Binding-site contacts:
Ligand atom C3 contacts residue PHE117 of chain 1.A at 3.6 Å (hydrophobic).
Ligand atom O18 contacts residue ARG103 of chain 1.A at 3.4 Å (salt-bridge).
Ligand atom C9 contacts residue PHE116 of chain 1.A at 3.5 Å (hydrophobic).
Ligand atom C14 contacts residue ALA107 of chain 1.A at 3.6 Å (hydrophobic).
Ligand atom C25 contacts residue ILE139 of chain 1.A at 3.7 Å (hydrophobic).
Ligand atom C33 contacts residue GLN25 of chain 1.A at 3.2 Å.
Ligand atom C31 contacts residue ILE139 of chain 1.A at 3.8 Å (hydrophobic).
Ligand atom O8 contacts residue HIS62 of chain 1.A at 3.6 Å.
Ligand atom N2 contacts residue PHE117 of chain 1.A at 3.7 Å.
Ligand atom C34 contacts residue GLN25 of chain 1.A at 3.7 Å.
Ligand atom O18 contacts residue LEU31 of chain 1.A at 3.8 Å.
Ligand atom C7 contacts residue PHE116 of chain 1.A at 3.6 Å (hydrophobic).
Ligand atom N6 contacts residue PHE116 of chain 1.A at 2.9 Å (h-bond).
Ligand atom O21 contacts residue CYS59 of chain 1.A at 3.2 Å.
Ligand atom O17 contacts residue CYS24 of chain 1.A at 3.1 Å (h-bond).
Ligand atom O18 contacts residue ARG106 of chain 1.A at 3.0 Å (salt-bridge).
Ligand atom O17 contacts residue GLN25 of chain 1.A at 3.7 Å.
Ligand atom S16 contacts residue ARG106 of chain 1.A at 3.5 Å (salt-bridge).
Ligand atom C3 contacts residue MET104 of chain 1.A at 3.7 Å (hydrophobic).
Ligand atom N2 contacts residue PHE116 of chain 1.A at 3.8 Å.
Ligand atom O21 contacts residue LEU63 of chain 1.A at 3.8 Å.
Ligand atom C11 contacts residue LEU26 of chain 1.A at 3.5 Å (hydrophobic).
Ligand atom C15 contacts residue ALA107 of chain 1.A at 3.9 Å (hydrophobic).
Ligand atom C25 contacts residue PHE140 of chain 1.A at 3.6 Å (hydrophobic).
Ligand atom C31 contacts residue MET97 of chain 1.A at 3.8 Å (hydrophobic).
Ligand atom C24 contacts residue ILE139 of chain 1.A at 3.5 Å (hydrophobic).
Ligand atom C12 contacts residue GLN25 of chain 1.A at 3.5 Å.
Ligand atom S4 contacts residue HIS62 of chain 1.A at 3.6 Å.
Ligand atom C3 contacts residue PHE116 of chain 1.A at 3.7 Å (hydrophobic).
Ligand atom C34 contacts residue MET104 of chain 1.A at 3.8 Å (hydrophobic).
Ligand atom O17 contacts residue ARG106 of chain 1.A at 3.0 Å (salt-bridge).
Ligand atom C11 contacts residue GLN25 of chain 1.A at 3.7 Å.
Ligand atom C34 contacts residue ARG103 of chain 1.A at 3.7 Å.
Ligand atom C12 contacts residue LEU26 of chain 1.A at 3.5 Å (hydrophobic).
Ligand atom O17 contacts residue LEU26 of chain 1.A at 3.0 Å (h-bond).
Ligand atom S4 contacts residue PHE117 of chain 1.A at 3.8 Å.
Ligand atom C30 contacts residue ILE139 of chain 1.A at 3.6 Å (hydrophobic).
Ligand atom C27 contacts residue PHE127 of chain 1.A at 3.5 Å (hydrophobic).
Ligand atom C32 contacts residue LEU63 of chain 1.A at 3.7 Å (hydrophobic).
Ligand atom S4 contacts residue MET104 of chain 1.A at 3.7 Å.

Sequence of chain 1.A:
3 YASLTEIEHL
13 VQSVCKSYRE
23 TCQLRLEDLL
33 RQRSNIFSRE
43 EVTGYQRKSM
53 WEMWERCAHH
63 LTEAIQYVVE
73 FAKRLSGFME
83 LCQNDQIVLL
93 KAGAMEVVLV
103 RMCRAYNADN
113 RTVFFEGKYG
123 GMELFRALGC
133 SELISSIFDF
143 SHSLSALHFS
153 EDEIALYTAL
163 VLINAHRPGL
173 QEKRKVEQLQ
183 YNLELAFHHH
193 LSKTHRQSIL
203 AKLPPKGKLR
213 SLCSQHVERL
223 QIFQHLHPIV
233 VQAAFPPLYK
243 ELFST

A small-molecule ligand and the protein it binds are described below.
Small molecule (SMILES): CCS(=O)(=O)c1ccc(CC(=O)Nc2nc(-c3ccccc3)c(C(=O)c3ccccc3)s2)cc1